A protein and the small-molecule ligand that binds it are described below.
Small molecule (SMILES): CC(=O)N[C@@H]1[C@@H](O)[C@H](O)[C@@H](COP(=O)(O)O)O[C@@H]1O

Sequence of chain 1.A:
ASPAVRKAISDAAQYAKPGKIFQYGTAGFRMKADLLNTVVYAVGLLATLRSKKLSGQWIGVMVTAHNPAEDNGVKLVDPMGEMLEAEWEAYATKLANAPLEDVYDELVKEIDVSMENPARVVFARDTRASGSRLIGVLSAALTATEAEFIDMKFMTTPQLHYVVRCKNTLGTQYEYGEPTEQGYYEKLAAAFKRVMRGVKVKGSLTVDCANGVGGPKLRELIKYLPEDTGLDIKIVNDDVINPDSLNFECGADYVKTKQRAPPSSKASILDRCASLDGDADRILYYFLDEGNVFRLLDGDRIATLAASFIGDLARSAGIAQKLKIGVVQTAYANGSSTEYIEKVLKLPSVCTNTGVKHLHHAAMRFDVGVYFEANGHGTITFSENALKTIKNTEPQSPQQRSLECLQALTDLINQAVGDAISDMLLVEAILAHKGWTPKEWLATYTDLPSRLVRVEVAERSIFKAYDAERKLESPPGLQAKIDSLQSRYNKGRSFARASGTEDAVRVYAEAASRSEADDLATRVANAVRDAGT

Binding-site contacts:
Ligand atom N2 contacts residue THR29 of chain 1.A at 3.3 Å (h-bond).
Ligand atom O4 contacts residue GLU380 of chain 1.A at 2.6 Å (salt-bridge).
Ligand atom P contacts residue GLY508 of chain 1.A at 3.8 Å.
Ligand atom O3 contacts residue GLU380 of chain 1.A at 2.6 Å (salt-bridge).
Ligand atom O5 contacts residue THR509 of chain 1.A at 3.6 Å.
Ligand atom P contacts residue ARG514 of chain 1.A at 3.8 Å.
Ligand atom O2P contacts residue ARG505 of chain 1.A at 2.8 Å (salt-bridge).
Ligand atom P contacts residue THR509 of chain 1.A at 3.9 Å.
Ligand atom P contacts residue SER507 of chain 1.A at 3.6 Å.
Ligand atom C4 contacts residue GLU380 of chain 1.A at 3.5 Å.
Ligand atom C7 contacts residue VAL363 of chain 1.A at 3.6 Å (hydrophobic).
Ligand atom C7 contacts residue THR29 of chain 1.A at 3.2 Å.
Ligand atom C3 contacts residue GLU380 of chain 1.A at 3.6 Å.
Ligand atom C2 contacts residue THR29 of chain 1.A at 3.3 Å.
Ligand atom O3P contacts residue SER507 of chain 1.A at 3.7 Å.
Ligand atom O3P contacts residue ARG505 of chain 1.A at 2.8 Å (salt-bridge).
Ligand atom O1 contacts residue THR29 of chain 1.A at 4.0 Å.
Ligand atom C1 contacts residue THR29 of chain 1.A at 3.2 Å.
Ligand atom N2 contacts residue VAL363 of chain 1.A at 4.0 Å.
Ligand atom O1P contacts residue GLY508 of chain 1.A at 3.6 Å.
Ligand atom C8 contacts residue THR29 of chain 1.A at 3.7 Å.
Ligand atom O3 contacts residue GLY362 of chain 1.A at 3.3 Å.
Ligand atom O2P contacts residue ARG514 of chain 1.A at 2.7 Å (salt-bridge).
Ligand atom O1P contacts residue THR509 of chain 1.A at 2.7 Å (h-bond).
Ligand atom O3 contacts residue VAL363 of chain 1.A at 3.2 Å (h-bond).
Ligand atom O7 contacts residue GLY362 of chain 1.A at 3.9 Å.
Ligand atom O4 contacts residue THR361 of chain 1.A at 4.1 Å.
Ligand atom C8 contacts residue VAL363 of chain 1.A at 3.5 Å (hydrophobic).
Ligand atom O3P contacts residue THR509 of chain 1.A at 4.0 Å.
Ligand atom C8 contacts residue MET87 of chain 1.A at 3.7 Å (hydrophobic).
Ligand atom C6 contacts residue THR361 of chain 1.A at 3.5 Å.
Ligand atom P contacts residue ARG505 of chain 1.A at 3.7 Å.
Ligand atom O3P contacts residue GLY508 of chain 1.A at 2.8 Å (h-bond).
Ligand atom O1P contacts residue SER507 of chain 1.A at 2.4 Å (h-bond).
Ligand atom O7 contacts residue THR29 of chain 1.A at 3.2 Å (h-bond).
Ligand atom C1 contacts residue THR509 of chain 1.A at 4.0 Å.
Ligand atom O1P contacts residue ARG514 of chain 1.A at 2.9 Å (salt-bridge).
Ligand atom C4 contacts residue THR361 of chain 1.A at 3.8 Å.
Ligand atom O6 contacts residue THR509 of chain 1.A at 3.8 Å.
Ligand atom O7 contacts residue VAL363 of chain 1.A at 3.1 Å (h-bond).